Binding-site contacts:
Ligand atom C18 contacts residue GLY97 of chain 1.B at 3.6 Å.
Ligand atom N2 contacts residue TYR93 of chain 1.B at 4.2 Å.
Ligand atom C17 contacts residue GLY97 of chain 1.B at 3.0 Å.
Ligand atom C20 contacts residue LEU146 of chain 1.B at 4.0 Å (hydrophobic).
Ligand atom C3 contacts residue ALA46 of chain 1.B at 4.0 Å (hydrophobic).
Ligand atom C8 contacts residue LEU146 of chain 1.B at 4.1 Å (hydrophobic).
Ligand atom C4 contacts residue LEU146 of chain 1.B at 3.8 Å (hydrophobic).
Ligand atom C10 contacts residue CYS98 of chain 1.B at 3.3 Å (hydrophobic).
Ligand atom N2 contacts residue GLY97 of chain 1.B at 4.2 Å.
Ligand atom C4 contacts residue THR91 of chain 1.B at 4.2 Å.
Ligand atom C22 contacts residue THR91 of chain 1.B at 4.0 Å.
Ligand atom C13 contacts residue CYS98 of chain 1.B at 3.6 Å (hydrophobic).
Ligand atom C8 contacts residue CYS98 of chain 1.B at 4.2 Å (hydrophobic).
Ligand atom C51 contacts residue CYS98 of chain 1.B at 1.8 Å (hydrophobic).
Ligand atom C18 contacts residue LEU26 of chain 1.B at 4.0 Å (hydrophobic).
Ligand atom C11 contacts residue ASP101 of chain 1.B at 4.0 Å.
Ligand atom O61 contacts residue ALA143 of chain 1.B at 4.2 Å.
Ligand atom N1 contacts residue VAL34 of chain 1.B at 4.1 Å.
Ligand atom C51 contacts residue ASP101 of chain 1.B at 3.8 Å.
Ligand atom C11 contacts residue CYS98 of chain 1.B at 2.8 Å (hydrophobic).
Ligand atom C51 contacts residue ALA143 of chain 1.B at 3.5 Å (hydrophobic).
Ligand atom C20 contacts residue ASP157 of chain 1.B at 3.5 Å.
Ligand atom N3 contacts residue ALA46 of chain 1.B at 4.0 Å.
Ligand atom C19 contacts residue MET94 of chain 1.B at 3.6 Å (hydrophobic).
Ligand atom N2 contacts residue LEU26 of chain 1.B at 3.4 Å.
Ligand atom C13 contacts residue GLY97 of chain 1.B at 3.2 Å.
Ligand atom C5 contacts residue LEU146 of chain 1.B at 3.6 Å (hydrophobic).
Ligand atom N11 contacts residue CYS98 of chain 1.B at 3.3 Å (h-bond).
Ligand atom C21 contacts residue ASP157 of chain 1.B at 3.2 Å.
Ligand atom C19 contacts residue LEU26 of chain 1.B at 3.8 Å (hydrophobic).
Ligand atom C9 contacts residue CYS98 of chain 1.B at 3.6 Å (hydrophobic).
Ligand atom C9 contacts residue GLY97 of chain 1.B at 4.0 Å.
Ligand atom N2 contacts residue MET94 of chain 1.B at 3.5 Å (h-bond).
Ligand atom N1 contacts residue LEU146 of chain 1.B at 3.7 Å.
Ligand atom C6 contacts residue LEU146 of chain 1.B at 4.1 Å (hydrophobic).
Ligand atom O61 contacts residue CYS98 of chain 1.B at 3.9 Å.
Ligand atom C3 contacts residue THR91 of chain 1.B at 3.3 Å.
Ligand atom C4 contacts residue ALA46 of chain 1.B at 3.8 Å (hydrophobic).
Ligand atom C19 contacts residue TYR93 of chain 1.B at 3.9 Å (hydrophobic).
Ligand atom C6 contacts residue VAL34 of chain 1.B at 3.9 Å (hydrophobic).

Sequence of chain 1.B:
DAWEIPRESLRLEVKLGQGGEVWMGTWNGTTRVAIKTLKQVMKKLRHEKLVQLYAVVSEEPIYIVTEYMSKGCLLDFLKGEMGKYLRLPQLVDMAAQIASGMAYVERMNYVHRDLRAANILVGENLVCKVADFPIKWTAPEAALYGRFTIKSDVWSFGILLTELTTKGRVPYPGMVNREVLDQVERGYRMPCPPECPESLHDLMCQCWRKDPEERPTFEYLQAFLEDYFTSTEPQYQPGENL

The protein below binds the small molecule below.
Small molecule (SMILES): C=CC(=O)Nc1ccc2ncnc(Nc3ccccc3)c2c1